Sequence of chain 1.A:
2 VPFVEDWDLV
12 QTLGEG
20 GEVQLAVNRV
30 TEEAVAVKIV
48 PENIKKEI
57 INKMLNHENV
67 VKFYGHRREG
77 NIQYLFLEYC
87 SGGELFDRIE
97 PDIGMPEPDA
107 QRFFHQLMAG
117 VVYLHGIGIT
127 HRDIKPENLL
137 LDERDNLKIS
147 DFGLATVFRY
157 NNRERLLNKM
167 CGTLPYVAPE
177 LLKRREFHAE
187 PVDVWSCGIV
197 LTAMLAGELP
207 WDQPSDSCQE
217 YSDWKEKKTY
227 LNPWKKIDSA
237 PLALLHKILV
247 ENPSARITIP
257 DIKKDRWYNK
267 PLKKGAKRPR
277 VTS

Binding-site contacts:
Ligand atom N2 contacts residue GLU90 of chain 1.A at 3.4 Å (salt-bridge).
Ligand atom C19 contacts residue GLY89 of chain 1.A at 3.7 Å.
Ligand atom O2 contacts residue LYS37 of chain 1.A at 3.5 Å (salt-bridge).
Ligand atom C5 contacts residue LEU136 of chain 1.A at 3.6 Å (hydrophobic).
Ligand atom N1 contacts residue CYS86 of chain 1.A at 2.7 Å (h-bond).
Ligand atom C20 contacts residue CYS86 of chain 1.A at 3.3 Å (hydrophobic).
Ligand atom C6 contacts residue LEU14 of chain 1.A at 3.8 Å (hydrophobic).
Ligand atom C2 contacts residue CYS86 of chain 1.A at 3.4 Å (hydrophobic).
Ligand atom C10 contacts residue VAL22 of chain 1.A at 3.9 Å (hydrophobic).
Ligand atom C12 contacts residue GLU16 of chain 1.A at 3.9 Å.
Ligand atom C1 contacts residue CYS86 of chain 1.A at 3.7 Å (hydrophobic).
Ligand atom C7 contacts residue VAL22 of chain 1.A at 3.5 Å (hydrophobic).
Ligand atom O2 contacts residue SER146 of chain 1.A at 4.0 Å.
Ligand atom C16 contacts residue ASP147 of chain 1.A at 4.0 Å.
Ligand atom C9 contacts residue GLU90 of chain 1.A at 3.8 Å.
Ligand atom O1 contacts residue LEU136 of chain 1.A at 3.5 Å.
Ligand atom C16 contacts residue SER146 of chain 1.A at 3.9 Å.
Ligand atom C13 contacts residue VAL22 of chain 1.A at 3.7 Å (hydrophobic).
Ligand atom C12 contacts residue GLY15 of chain 1.A at 3.8 Å.
Ligand atom C11 contacts residue VAL22 of chain 1.A at 3.7 Å (hydrophobic).
Ligand atom C20 contacts residue TYR85 of chain 1.A at 3.6 Å (hydrophobic).
Ligand atom C18 contacts residue GLY89 of chain 1.A at 3.9 Å.
Ligand atom N3 contacts residue ASP147 of chain 1.A at 3.9 Å.
Ligand atom C3 contacts residue GLY89 of chain 1.A at 4.0 Å.
Ligand atom C2 contacts residue GLY89 of chain 1.A at 3.7 Å.
Ligand atom O1 contacts residue CYS86 of chain 1.A at 3.0 Å (h-bond).
Ligand atom C20 contacts residue GLY89 of chain 1.A at 3.6 Å.
Ligand atom C11 contacts residue GLY15 of chain 1.A at 3.9 Å.
Ligand atom N2 contacts residue LEU136 of chain 1.A at 3.9 Å.
Ligand atom C14 contacts residue ASP147 of chain 1.A at 3.7 Å.
Ligand atom C5 contacts residue LEU14 of chain 1.A at 3.9 Å (hydrophobic).
Ligand atom O1 contacts residue TYR85 of chain 1.A at 3.8 Å.
Ligand atom C1 contacts residue LEU136 of chain 1.A at 3.6 Å (hydrophobic).
Ligand atom C14 contacts residue VAL22 of chain 1.A at 3.9 Å (hydrophobic).
Ligand atom N1 contacts residue TYR85 of chain 1.A at 3.7 Å.
Ligand atom C12 contacts residue VAL22 of chain 1.A at 3.6 Å (hydrophobic).
Ligand atom N3 contacts residue SER146 of chain 1.A at 2.9 Å (h-bond).
Ligand atom C9 contacts residue LEU14 of chain 1.A at 3.8 Å (hydrophobic).
Ligand atom O2 contacts residue ASP147 of chain 1.A at 3.7 Å.
Ligand atom C6 contacts residue LEU136 of chain 1.A at 3.8 Å (hydrophobic).

This protein binds this small molecule.
Small molecule (SMILES): NC(=O)c1ccccc1-c1ccc2c(c1)Nc1ccccc1NC2=O